This protein binds this small molecule.
Small molecule (SMILES): CC(C)=CCC/C(C)=C/CC/C(C)=C/CONC(=O)CP(=O)(O)O

Binding-site contacts:
Ligand atom O51 contacts residue TYR300 of chain 1.B at 3.6 Å (h-bond).
Ligand atom O51 contacts residue ARG291 of chain 1.B at 2.8 Å (salt-bridge).
Ligand atom O44 contacts residue LYS164 of chain 1.A at 3.8 Å.
Ligand atom C2 contacts residue CYS254 of chain 1.B at 3.9 Å (hydrophobic).
Ligand atom C18 contacts residue GLY250 of chain 1.B at 3.7 Å.
Ligand atom C24 contacts residue TYR251 of chain 1.B at 3.7 Å (hydrophobic).
Ligand atom C10 contacts residue TRP303 of chain 1.B at 3.7 Å (hydrophobic).
Ligand atom C43 contacts residue ARG291 of chain 1.B at 3.8 Å.
Ligand atom O44 contacts residue LYS294 of chain 1.B at 3.9 Å.
Ligand atom C35 contacts residue TYR200 of chain 1.A at 3.7 Å (hydrophobic).
Ligand atom C30 contacts residue TYR200 of chain 1.A at 3.9 Å (hydrophobic).
Ligand atom C6 contacts residue TYR205 of chain 1.B at 3.8 Å (hydrophobic).
Ligand atom P46 contacts residue TYR300 of chain 1.B at 3.3 Å.
Ligand atom O51 contacts residue HIS248 of chain 1.B at 2.9 Å (h-bond).
Ligand atom P46 contacts residue HIS248 of chain 1.B at 3.9 Å.
Ligand atom O44 contacts residue ARG291 of chain 1.B at 2.9 Å (salt-bridge).
Ligand atom C18 contacts residue TRP303 of chain 1.B at 3.6 Å (hydrophobic).
Ligand atom C1 contacts residue ILE9 of chain 1.C at 3.9 Å (hydrophobic).
Ligand atom C1 contacts residue TRP102 of chain 1.B at 3.9 Å (hydrophobic).
Ligand atom C23 contacts residue HIS248 of chain 1.B at 3.9 Å.
Ligand atom C24 contacts residue TYR166 of chain 1.A at 3.2 Å (hydrophobic).
Ligand atom C18 contacts residue ILE9 of chain 1.C at 3.6 Å (hydrophobic).
Ligand atom C10 contacts residue CYS254 of chain 1.B at 3.4 Å (hydrophobic).
Ligand atom C22 contacts residue GLY250 of chain 1.B at 3.9 Å.
Ligand atom C45 contacts residue TYR300 of chain 1.B at 3.5 Å (hydrophobic).
Ligand atom C12 contacts residue GLY250 of chain 1.B at 3.7 Å.
Ligand atom C30 contacts residue TYR251 of chain 1.B at 3.7 Å (hydrophobic).
Ligand atom C15 contacts residue GLY250 of chain 1.B at 3.5 Å.
Ligand atom C43 contacts residue LYS164 of chain 1.A at 3.8 Å.
Ligand atom O36 contacts residue LYS164 of chain 1.A at 3.7 Å.
Ligand atom C12 contacts residue TRP303 of chain 1.B at 3.7 Å (hydrophobic).
Ligand atom C34 contacts residue VAL8 of chain 1.C at 3.8 Å (hydrophobic).
Ligand atom C18 contacts residue TYR361 of chain 1.B at 3.8 Å (hydrophobic).
Ligand atom C22 contacts residue ILE9 of chain 1.C at 3.8 Å (hydrophobic).
Ligand atom O49 contacts residue TYR300 of chain 1.B at 2.5 Å (h-bond).
Ligand atom C30 contacts residue HIS248 of chain 1.B at 3.5 Å.
Ligand atom C1 contacts residue ARG202 of chain 1.B at 3.9 Å.
Ligand atom C15 contacts residue ILE9 of chain 1.C at 3.5 Å (hydrophobic).
Ligand atom C27 contacts residue TYR166 of chain 1.A at 3.9 Å (hydrophobic).
Ligand atom O50 contacts residue LYS294 of chain 1.B at 2.9 Å (salt-bridge).

Sequence of chain 1.C:
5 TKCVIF

Sequence of chain 1.A:
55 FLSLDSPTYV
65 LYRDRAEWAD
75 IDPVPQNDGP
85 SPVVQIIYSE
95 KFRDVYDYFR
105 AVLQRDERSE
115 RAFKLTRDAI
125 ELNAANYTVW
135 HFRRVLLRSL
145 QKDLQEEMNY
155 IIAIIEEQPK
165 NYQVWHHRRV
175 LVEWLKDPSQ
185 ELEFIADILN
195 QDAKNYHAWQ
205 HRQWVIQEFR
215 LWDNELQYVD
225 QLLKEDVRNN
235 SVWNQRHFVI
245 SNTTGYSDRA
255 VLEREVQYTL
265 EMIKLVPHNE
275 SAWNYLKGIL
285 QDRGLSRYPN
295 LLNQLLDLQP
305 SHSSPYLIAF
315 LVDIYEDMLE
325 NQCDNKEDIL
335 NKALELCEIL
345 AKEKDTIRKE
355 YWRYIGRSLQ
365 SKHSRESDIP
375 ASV

Sequence of chain 1.B:
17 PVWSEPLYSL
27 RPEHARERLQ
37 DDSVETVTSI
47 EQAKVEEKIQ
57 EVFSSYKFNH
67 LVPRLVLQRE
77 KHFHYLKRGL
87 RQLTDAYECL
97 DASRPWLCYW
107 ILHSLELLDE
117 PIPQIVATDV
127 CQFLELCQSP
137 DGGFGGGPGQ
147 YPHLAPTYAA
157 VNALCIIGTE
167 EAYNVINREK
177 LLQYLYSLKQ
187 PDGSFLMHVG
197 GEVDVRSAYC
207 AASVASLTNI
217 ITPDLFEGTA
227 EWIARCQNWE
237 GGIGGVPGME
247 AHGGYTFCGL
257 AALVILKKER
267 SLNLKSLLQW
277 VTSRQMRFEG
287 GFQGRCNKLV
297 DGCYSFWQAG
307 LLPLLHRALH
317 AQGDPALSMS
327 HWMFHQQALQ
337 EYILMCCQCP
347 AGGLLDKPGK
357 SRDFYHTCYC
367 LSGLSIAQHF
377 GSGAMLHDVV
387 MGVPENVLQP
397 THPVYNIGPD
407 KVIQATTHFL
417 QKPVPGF